Sequence of chain 1.B:
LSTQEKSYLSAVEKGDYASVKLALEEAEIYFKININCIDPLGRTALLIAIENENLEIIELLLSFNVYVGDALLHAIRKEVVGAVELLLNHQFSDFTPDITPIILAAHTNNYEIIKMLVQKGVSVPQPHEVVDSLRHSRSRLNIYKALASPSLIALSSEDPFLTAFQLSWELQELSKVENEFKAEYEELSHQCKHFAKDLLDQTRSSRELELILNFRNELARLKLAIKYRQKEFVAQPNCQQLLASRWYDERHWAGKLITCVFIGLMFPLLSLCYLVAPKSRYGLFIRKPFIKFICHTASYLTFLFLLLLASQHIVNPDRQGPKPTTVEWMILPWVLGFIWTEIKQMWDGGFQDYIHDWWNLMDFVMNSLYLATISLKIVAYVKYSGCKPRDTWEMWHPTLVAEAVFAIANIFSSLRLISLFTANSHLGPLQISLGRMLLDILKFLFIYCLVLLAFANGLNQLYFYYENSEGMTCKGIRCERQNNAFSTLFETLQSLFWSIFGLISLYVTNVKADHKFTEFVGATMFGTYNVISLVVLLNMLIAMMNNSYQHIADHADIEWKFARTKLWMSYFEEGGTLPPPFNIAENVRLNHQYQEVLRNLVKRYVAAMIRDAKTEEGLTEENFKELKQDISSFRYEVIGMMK

Sequence of chain 1.A:
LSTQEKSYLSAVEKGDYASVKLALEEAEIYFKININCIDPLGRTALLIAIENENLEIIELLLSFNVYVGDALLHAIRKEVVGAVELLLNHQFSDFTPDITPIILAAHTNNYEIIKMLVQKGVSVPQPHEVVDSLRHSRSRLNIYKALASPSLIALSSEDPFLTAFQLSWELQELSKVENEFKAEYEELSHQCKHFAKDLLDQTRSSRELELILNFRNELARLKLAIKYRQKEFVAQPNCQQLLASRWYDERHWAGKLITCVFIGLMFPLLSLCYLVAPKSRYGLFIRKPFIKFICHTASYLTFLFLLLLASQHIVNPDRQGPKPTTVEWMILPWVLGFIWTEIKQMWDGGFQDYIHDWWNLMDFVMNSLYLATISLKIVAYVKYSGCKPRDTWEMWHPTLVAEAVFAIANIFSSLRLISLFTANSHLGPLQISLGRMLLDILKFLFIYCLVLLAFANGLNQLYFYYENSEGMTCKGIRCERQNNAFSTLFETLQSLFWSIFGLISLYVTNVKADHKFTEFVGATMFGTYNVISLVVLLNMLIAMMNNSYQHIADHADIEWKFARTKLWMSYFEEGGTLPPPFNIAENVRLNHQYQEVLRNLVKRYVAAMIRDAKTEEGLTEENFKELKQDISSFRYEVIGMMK

This small molecule binds to this protein.
Small molecule (SMILES): CCCCCC(=O)OC[C@H](COP(=O)(O)O)OC(=O)CCCCC

Binding-site contacts:
Ligand atom O11 contacts residue PHE572 of chain 1.B at 3.9 Å.
Ligand atom P contacts residue ALA598 of chain 1.A at 4.3 Å.
Ligand atom C22 contacts residue THR603 of chain 1.A at 4.2 Å.
Ligand atom O14 contacts residue PHE595 of chain 1.A at 4.1 Å.
Ligand atom P contacts residue TRP573 of chain 1.B at 3.8 Å.
Ligand atom O12 contacts residue GLN569 of chain 1.B at 3.0 Å (h-bond).
Ligand atom O13 contacts residue TRP573 of chain 1.B at 2.8 Å (h-bond).
Ligand atom P contacts residue GLN569 of chain 1.B at 3.6 Å.
Ligand atom C1 contacts residue THR599 of chain 1.A at 4.3 Å.
Ligand atom O13 contacts residue ALA598 of chain 1.A at 4.0 Å.
Ligand atom C32 contacts residue PHE572 of chain 1.B at 3.9 Å (hydrophobic).
Ligand atom O11 contacts residue TRP573 of chain 1.B at 3.6 Å.
Ligand atom C36 contacts residue CYS524 of chain 1.B at 4.2 Å (hydrophobic).
Ligand atom O14 contacts residue ALA598 of chain 1.A at 3.3 Å.
Ligand atom C32 contacts residue LEU568 of chain 1.B at 4.3 Å (hydrophobic).
Ligand atom O12 contacts residue PHE595 of chain 1.A at 3.5 Å.
Ligand atom O21 contacts residue THR599 of chain 1.A at 4.0 Å.
Ligand atom C1 contacts residue PHE572 of chain 1.B at 3.9 Å (hydrophobic).
Ligand atom C2 contacts residue PHE572 of chain 1.B at 4.1 Å (hydrophobic).
Ligand atom C23 contacts residue THR603 of chain 1.A at 4.2 Å.
Ligand atom O13 contacts residue ARG553 of chain 1.B at 3.7 Å.
Ligand atom C5 contacts residue VAL606 of chain 1.A at 4.4 Å (hydrophobic).
Ligand atom C4 contacts residue THR603 of chain 1.A at 3.6 Å.
Ligand atom O31 contacts residue GLN569 of chain 1.B at 4.3 Å.
Ligand atom O14 contacts residue THR599 of chain 1.A at 3.4 Å (h-bond).
Ligand atom C34 contacts residue PHE572 of chain 1.B at 4.4 Å (hydrophobic).
Ligand atom C21 contacts residue PHE572 of chain 1.B at 4.2 Å (hydrophobic).
Ligand atom O13 contacts residue GLN569 of chain 1.B at 3.0 Å (h-bond).
Ligand atom O32 contacts residue PHE565 of chain 1.B at 4.2 Å.
Ligand atom C1 contacts residue ALA598 of chain 1.A at 4.4 Å (hydrophobic).
Ligand atom O22 contacts residue PHE572 of chain 1.B at 3.1 Å.
Ligand atom O22 contacts residue GLY602 of chain 1.A at 4.1 Å.
Ligand atom O22 contacts residue THR603 of chain 1.A at 4.3 Å.